Binding-site contacts:
Ligand atom C37 contacts residue SER176 of chain 1.B at 3.8 Å.
Ligand atom C01 contacts residue LEU25 of chain 1.B at 3.9 Å (hydrophobic).
Ligand atom O38 contacts residue GLY174 of chain 1.B at 3.8 Å.
Ligand atom O18 contacts residue GLN173 of chain 1.B at 3.6 Å.
Ligand atom C09 contacts residue GLN173 of chain 1.B at 4.0 Å.
Ligand atom C26 contacts residue SER171 of chain 1.B at 3.6 Å.
Ligand atom C22 contacts residue VAL190 of chain 1.B at 4.0 Å (hydrophobic).
Ligand atom O08 contacts residue HIS41 of chain 1.B at 3.9 Å.
Ligand atom C24 contacts residue VAL190 of chain 1.B at 3.8 Å (hydrophobic).
Ligand atom C37 contacts residue GLN173 of chain 1.B at 3.7 Å.
Ligand atom O38 contacts residue SER176 of chain 1.B at 2.6 Å (h-bond).
Ligand atom C17 contacts residue GLN173 of chain 1.B at 3.6 Å.
Ligand atom C26 contacts residue TRP192 of chain 1.B at 3.8 Å (hydrophobic).
Ligand atom C22 contacts residue CYS172 of chain 1.B at 3.7 Å (hydrophobic).
Ligand atom C24 contacts residue SER171 of chain 1.B at 3.9 Å.
Ligand atom C01 contacts residue HIS41 of chain 1.B at 3.4 Å.
Ligand atom C27 contacts residue GLY193 of chain 1.B at 3.8 Å.
Ligand atom N35 contacts residue GLY193 of chain 1.B at 3.8 Å.
Ligand atom C26 contacts residue GLY193 of chain 1.B at 3.8 Å.
Ligand atom N35 contacts residue ASN194 of chain 1.B at 3.0 Å (h-bond).
Ligand atom C16 contacts residue GLN173 of chain 1.B at 3.6 Å.
Ligand atom C14 contacts residue GLN173 of chain 1.B at 3.8 Å.
Ligand atom C31 contacts residue GLY193 of chain 1.B at 3.7 Å.
Ligand atom C27 contacts residue ASN194 of chain 1.B at 3.7 Å.
Ligand atom C31 contacts residue SER171 of chain 1.B at 3.1 Å.
Ligand atom N19 contacts residue SER176 of chain 1.B at 3.9 Å.
Ligand atom C31 contacts residue ASP170 of chain 1.B at 3.6 Å.
Ligand atom C01 contacts residue CYS26 of chain 1.B at 3.8 Å (hydrophobic).
Ligand atom N35 contacts residue SER171 of chain 1.B at 3.3 Å (h-bond).
Ligand atom N35 contacts residue ASP170 of chain 1.B at 2.8 Å (salt-bridge).
Ligand atom O38 contacts residue GLN173 of chain 1.B at 3.7 Å.
Ligand atom N19 contacts residue GLN173 of chain 1.B at 3.9 Å.
Ligand atom N32 contacts residue TRP192 of chain 1.B at 3.6 Å.
Ligand atom N32 contacts residue SER171 of chain 1.B at 3.1 Å (h-bond).
Ligand atom N32 contacts residue ASP170 of chain 1.B at 2.9 Å (salt-bridge).
Ligand atom N32 contacts residue GLY204 of chain 1.B at 3.6 Å.
Ligand atom C31 contacts residue TRP192 of chain 1.B at 3.9 Å (hydrophobic).
Ligand atom O38 contacts residue HIS41 of chain 1.B at 3.7 Å.
Ligand atom C22 contacts residue SER176 of chain 1.B at 4.0 Å.
Ligand atom C05 contacts residue LEU25 of chain 1.B at 3.6 Å (hydrophobic).

This protein binds this small molecule.
Small molecule (SMILES): [H]/N=C(\N)c1ccc(NC(=O)c2cccc(OCC)c2O)cc1

Sequence of chain 1.B:
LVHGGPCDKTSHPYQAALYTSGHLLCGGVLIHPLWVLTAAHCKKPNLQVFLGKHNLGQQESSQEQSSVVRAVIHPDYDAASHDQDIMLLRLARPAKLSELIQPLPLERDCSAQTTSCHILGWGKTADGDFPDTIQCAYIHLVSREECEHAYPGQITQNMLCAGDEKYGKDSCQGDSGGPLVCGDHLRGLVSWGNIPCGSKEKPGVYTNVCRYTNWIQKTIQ